This small molecule binds to this protein.
Small molecule (SMILES): CC[C@@]12CC(C(=O)OC)=C3Nc4cc(OC)c(OC(C)=O)cc4[C@@]34CCN(C[C@@H]3O[C@@H]31)[C@@H]24

Sequence of chain 1.B:
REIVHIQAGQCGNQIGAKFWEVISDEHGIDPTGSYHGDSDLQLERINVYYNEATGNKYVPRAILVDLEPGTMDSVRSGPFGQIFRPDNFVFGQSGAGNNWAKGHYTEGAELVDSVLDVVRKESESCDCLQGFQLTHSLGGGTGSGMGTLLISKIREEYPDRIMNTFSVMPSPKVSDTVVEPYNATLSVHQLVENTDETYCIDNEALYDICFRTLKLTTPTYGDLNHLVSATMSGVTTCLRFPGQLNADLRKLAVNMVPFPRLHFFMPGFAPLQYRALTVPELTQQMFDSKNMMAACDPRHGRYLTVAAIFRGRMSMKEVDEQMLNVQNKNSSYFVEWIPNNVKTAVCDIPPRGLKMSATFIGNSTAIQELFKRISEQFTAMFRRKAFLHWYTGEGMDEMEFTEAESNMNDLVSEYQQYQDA

Sequence of chain 1.A:
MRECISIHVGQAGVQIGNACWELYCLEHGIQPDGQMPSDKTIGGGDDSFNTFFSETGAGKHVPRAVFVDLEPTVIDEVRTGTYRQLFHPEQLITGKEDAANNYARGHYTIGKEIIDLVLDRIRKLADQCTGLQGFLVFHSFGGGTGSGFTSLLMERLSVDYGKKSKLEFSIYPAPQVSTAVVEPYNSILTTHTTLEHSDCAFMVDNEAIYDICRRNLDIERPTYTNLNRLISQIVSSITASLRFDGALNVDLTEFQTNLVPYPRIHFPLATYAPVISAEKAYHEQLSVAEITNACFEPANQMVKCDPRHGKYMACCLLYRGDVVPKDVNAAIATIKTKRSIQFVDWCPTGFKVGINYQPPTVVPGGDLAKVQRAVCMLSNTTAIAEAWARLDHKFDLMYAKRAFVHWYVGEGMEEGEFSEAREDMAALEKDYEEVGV

Binding-site contacts:
Ligand atom OAS contacts residue THR179 of chain 1.A at 3.6 Å (h-bond).
Ligand atom NAQ contacts residue ALA248 of chain 1.B at 3.7 Å.
Ligand atom CAA contacts residue LYS350 of chain 1.B at 3.5 Å.
Ligand atom CAZ contacts residue ASN256 of chain 1.B at 3.6 Å.
Ligand atom NAG contacts residue ALA314 of chain 1.B at 3.4 Å.
Ligand atom OAS contacts residue ALA180 of chain 1.A at 3.7 Å.
Ligand atom CAZ contacts residue LYS252 of chain 1.B at 3.5 Å.
Ligand atom CAA contacts residue ASN256 of chain 1.B at 3.7 Å.
Ligand atom OBE contacts residue LEU253 of chain 1.B at 3.7 Å.
Ligand atom OAW contacts residue THR179 of chain 1.A at 3.0 Å (h-bond).
Ligand atom CAO contacts residue LEU246 of chain 1.B at 3.4 Å (hydrophobic).
Ligand atom CBF contacts residue VAL236 of chain 1.B at 3.6 Å (hydrophobic).
Ligand atom CAD contacts residue LYS350 of chain 1.B at 3.7 Å.
Ligand atom CAJ contacts residue LEU253 of chain 1.B at 3.5 Å (hydrophobic).
Ligand atom CAC contacts residue ASN256 of chain 1.B at 3.6 Å.
Ligand atom CAV contacts residue ASN347 of chain 1.B at 3.6 Å.
Ligand atom CAB contacts residue LYS350 of chain 1.B at 3.5 Å.
Ligand atom OAS contacts residue VAL181 of chain 1.A at 3.4 Å (h-bond).
Ligand atom NAG contacts residue MET257 of chain 1.B at 3.6 Å (h-bond).
Ligand atom CBA contacts residue LYS350 of chain 1.B at 3.8 Å.
Ligand atom CAU contacts residue THR179 of chain 1.A at 3.5 Å.
Ligand atom CBF contacts residue ILE368 of chain 1.B at 3.7 Å (hydrophobic).
Ligand atom CAD contacts residue MET257 of chain 1.B at 3.5 Å (hydrophobic).
Ligand atom CBB contacts residue ILE316 of chain 1.B at 3.7 Å (hydrophobic).
Ligand atom OAR contacts residue ASN256 of chain 1.B at 3.7 Å.
Ligand atom CAV contacts residue VAL181 of chain 1.A at 3.8 Å (hydrophobic).
Ligand atom CAB contacts residue ASN256 of chain 1.B at 3.5 Å.
Ligand atom CBB contacts residue ALA352 of chain 1.B at 3.6 Å (hydrophobic).
Ligand atom OAW contacts residue LYS350 of chain 1.B at 3.1 Å.
Ligand atom CBF contacts residue ILE316 of chain 1.B at 3.7 Å (hydrophobic).
Ligand atom CAK contacts residue LEU253 of chain 1.B at 3.6 Å (hydrophobic).
Ligand atom OBD contacts residue ALA314 of chain 1.B at 3.5 Å.
Ligand atom CBC contacts residue LEU253 of chain 1.B at 3.7 Å (hydrophobic).
Ligand atom CAC contacts residue LYS350 of chain 1.B at 3.6 Å.
Ligand atom CAT contacts residue ASN348 of chain 1.B at 3.4 Å.
Ligand atom CAP contacts residue ALA248 of chain 1.B at 3.6 Å (hydrophobic).
Ligand atom CAU contacts residue LYS350 of chain 1.B at 3.5 Å.
Ligand atom CAT contacts residue THR312 of chain 1.B at 3.7 Å.
Ligand atom CAN contacts residue CYS239 of chain 1.B at 3.5 Å (hydrophobic).
Ligand atom CAT contacts residue ASN256 of chain 1.B at 3.4 Å.